Sequence of chain 1.A:
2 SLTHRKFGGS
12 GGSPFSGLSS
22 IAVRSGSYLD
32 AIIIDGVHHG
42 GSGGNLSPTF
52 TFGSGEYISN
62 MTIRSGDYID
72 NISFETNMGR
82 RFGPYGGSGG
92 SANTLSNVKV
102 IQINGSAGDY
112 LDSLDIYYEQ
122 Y

Sequence of chain 1.B:
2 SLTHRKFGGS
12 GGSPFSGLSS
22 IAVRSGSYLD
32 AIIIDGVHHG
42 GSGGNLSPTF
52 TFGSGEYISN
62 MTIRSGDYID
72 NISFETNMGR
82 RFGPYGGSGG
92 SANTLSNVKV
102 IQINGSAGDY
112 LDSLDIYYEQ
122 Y

This protein binds this small molecule.
Small molecule (SMILES): OC[C@H]1O[C@H](OC[C@H]2O[C@H](O)[C@@H](O)[C@@H](O)[C@@H]2O)[C@@H](O)[C@@H](O)[C@@H]1O

Binding-site contacts:
Ligand atom C1 contacts residue ASP110 of chain 1.A at 4.2 Å.
Ligand atom C4 contacts residue GLY12 of chain 1.B at 4.0 Å.
Ligand atom O5 contacts residue GLY109 of chain 1.A at 3.2 Å.
Ligand atom C6 contacts residue TYR69 of chain 1.A at 4.1 Å (hydrophobic).
Ligand atom C4 contacts residue ASP113 of chain 1.A at 3.4 Å.
Ligand atom O2 contacts residue GLY13 of chain 1.B at 3.3 Å.
Ligand atom C6 contacts residue ASP113 of chain 1.A at 3.6 Å.
Ligand atom C4 contacts residue GLY109 of chain 1.A at 4.4 Å.
Ligand atom O2 contacts residue GLY109 of chain 1.A at 3.4 Å.
Ligand atom O3 contacts residue GLY13 of chain 1.B at 2.6 Å (h-bond).
Ligand atom C4 contacts residue GLY13 of chain 1.B at 3.4 Å.
Ligand atom O4 contacts residue GLY13 of chain 1.B at 3.8 Å.
Ligand atom C1 contacts residue GLY109 of chain 1.A at 4.0 Å.
Ligand atom C2 contacts residue GLY13 of chain 1.B at 4.1 Å.
Ligand atom C3 contacts residue GLY12 of chain 1.B at 4.2 Å.
Ligand atom C6 contacts residue ASP110 of chain 1.A at 3.8 Å.
Ligand atom C6 contacts residue TYR111 of chain 1.A at 3.9 Å (hydrophobic).
Ligand atom O4 contacts residue ASP113 of chain 1.A at 2.9 Å (salt-bridge).
Ligand atom C5 contacts residue ASP113 of chain 1.A at 4.1 Å.
Ligand atom O6 contacts residue ASP113 of chain 1.A at 2.8 Å (salt-bridge).
Ligand atom O6 contacts residue GLY109 of chain 1.A at 3.0 Å.
Ligand atom C6 contacts residue GLY109 of chain 1.A at 4.1 Å.
Ligand atom C5 contacts residue ASP110 of chain 1.A at 4.1 Å.
Ligand atom O4 contacts residue GLY12 of chain 1.B at 3.5 Å.
Ligand atom C3 contacts residue GLY13 of chain 1.B at 3.5 Å.
Ligand atom C5 contacts residue GLY109 of chain 1.A at 4.0 Å.
Ligand atom O4 contacts residue ASP110 of chain 1.A at 4.0 Å.
Ligand atom C2 contacts residue GLY109 of chain 1.A at 4.3 Å.
Ligand atom O6 contacts residue ASP110 of chain 1.A at 3.1 Å (salt-bridge).
Ligand atom O5 contacts residue ASP110 of chain 1.A at 3.2 Å (salt-bridge).
Ligand atom O6 contacts residue ALA108 of chain 1.A at 4.4 Å.
Ligand atom O2 contacts residue SER14 of chain 1.B at 4.4 Å.
Ligand atom O3 contacts residue GLY12 of chain 1.B at 3.3 Å.
Ligand atom O6 contacts residue TYR111 of chain 1.A at 3.0 Å (h-bond).